Sequence of chain 13.A:
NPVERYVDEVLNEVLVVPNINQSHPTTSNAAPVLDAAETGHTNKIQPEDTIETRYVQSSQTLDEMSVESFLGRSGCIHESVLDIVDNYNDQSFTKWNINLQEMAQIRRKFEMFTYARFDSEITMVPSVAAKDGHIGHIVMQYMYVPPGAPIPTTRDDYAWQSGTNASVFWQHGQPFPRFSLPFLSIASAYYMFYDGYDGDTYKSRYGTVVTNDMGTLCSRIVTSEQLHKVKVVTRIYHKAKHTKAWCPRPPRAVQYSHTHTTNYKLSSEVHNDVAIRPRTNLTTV

Binding-site contacts:
Ligand atom CM2 contacts residue ILE122 of chain 13.A at 3.8 Å (hydrophobic).
Ligand atom C2B contacts residue ILE122 of chain 13.A at 4.0 Å (hydrophobic).
Ligand atom C2A contacts residue LEU217 of chain 13.A at 4.0 Å (hydrophobic).
Ligand atom O1B contacts residue ILE98 of chain 13.A at 3.2 Å.
Ligand atom C6B contacts residue ILE98 of chain 13.A at 3.8 Å (hydrophobic).
Ligand atom N3A contacts residue PHE179 of chain 13.A at 3.7 Å.
Ligand atom N4A contacts residue PHE179 of chain 13.A at 3.5 Å.
Ligand atom CM3 contacts residue TYR190 of chain 13.A at 3.6 Å (hydrophobic).
Ligand atom CM4 contacts residue ALA166 of chain 13.A at 3.1 Å (hydrophobic).
Ligand atom CM6 contacts residue LEU184 of chain 13.A at 3.7 Å (hydrophobic).
Ligand atom C5B contacts residue TYR144 of chain 13.A at 3.8 Å (hydrophobic).
Ligand atom C2A contacts residue PHE179 of chain 13.A at 3.5 Å (hydrophobic).
Ligand atom CM2 contacts residue ILE77 of chain 13.A at 3.8 Å (hydrophobic).
Ligand atom CM4 contacts residue TYR144 of chain 13.A at 3.8 Å (hydrophobic).
Ligand atom CM6 contacts residue LEU181 of chain 13.A at 3.8 Å (hydrophobic).
Ligand atom N5A contacts residue LEU217 of chain 13.A at 3.6 Å.
Ligand atom C1B contacts residue ILE98 of chain 13.A at 3.7 Å (hydrophobic).
Ligand atom N1A contacts residue PHE179 of chain 13.A at 3.3 Å.
Ligand atom C1B contacts residue LEU181 of chain 13.A at 4.0 Å (hydrophobic).
Ligand atom O1 contacts residue MET214 of chain 13.A at 3.2 Å.
Ligand atom C1C contacts residue MET214 of chain 13.A at 3.2 Å (hydrophobic).
Ligand atom N3A contacts residue TYR144 of chain 13.A at 3.2 Å.
Ligand atom CM4 contacts residue TYR142 of chain 13.A at 3.7 Å (hydrophobic).
Ligand atom N5A contacts residue MET124 of chain 13.A at 3.9 Å.
Ligand atom CM4 contacts residue VAL168 of chain 13.A at 3.9 Å (hydrophobic).
Ligand atom C3 contacts residue LEU100 of chain 13.A at 3.8 Å (hydrophobic).
Ligand atom C4 contacts residue TYR190 of chain 13.A at 3.7 Å (hydrophobic).
Ligand atom N1A contacts residue LEU217 of chain 13.A at 3.3 Å.
Ligand atom C4 contacts residue LEU100 of chain 13.A at 3.9 Å (hydrophobic).
Ligand atom C6B contacts residue LEU181 of chain 13.A at 3.5 Å (hydrophobic).
Ligand atom N2 contacts residue MET214 of chain 13.A at 3.8 Å.
Ligand atom CM6 contacts residue TYR144 of chain 13.A at 3.7 Å (hydrophobic).
Ligand atom C5B contacts residue LEU181 of chain 13.A at 3.6 Å (hydrophobic).
Ligand atom N2 contacts residue LEU100 of chain 13.A at 3.8 Å.
Ligand atom N4A contacts residue TYR144 of chain 13.A at 3.7 Å.
Ligand atom N1A contacts residue MET124 of chain 13.A at 3.6 Å.
Ligand atom C4 contacts residue MET214 of chain 13.A at 3.7 Å (hydrophobic).
Ligand atom N5A contacts residue PHE179 of chain 13.A at 3.3 Å.
Ligand atom O1 contacts residue LEU100 of chain 13.A at 3.7 Å.
Ligand atom C5 contacts residue MET214 of chain 13.A at 3.4 Å (hydrophobic).

This small molecule binds to this protein.
Small molecule (SMILES): Cc1cc(CCCOc2c(C)cc(-c3nnn(C)n3)cc2C)on1